Sequence of chain 2.A:
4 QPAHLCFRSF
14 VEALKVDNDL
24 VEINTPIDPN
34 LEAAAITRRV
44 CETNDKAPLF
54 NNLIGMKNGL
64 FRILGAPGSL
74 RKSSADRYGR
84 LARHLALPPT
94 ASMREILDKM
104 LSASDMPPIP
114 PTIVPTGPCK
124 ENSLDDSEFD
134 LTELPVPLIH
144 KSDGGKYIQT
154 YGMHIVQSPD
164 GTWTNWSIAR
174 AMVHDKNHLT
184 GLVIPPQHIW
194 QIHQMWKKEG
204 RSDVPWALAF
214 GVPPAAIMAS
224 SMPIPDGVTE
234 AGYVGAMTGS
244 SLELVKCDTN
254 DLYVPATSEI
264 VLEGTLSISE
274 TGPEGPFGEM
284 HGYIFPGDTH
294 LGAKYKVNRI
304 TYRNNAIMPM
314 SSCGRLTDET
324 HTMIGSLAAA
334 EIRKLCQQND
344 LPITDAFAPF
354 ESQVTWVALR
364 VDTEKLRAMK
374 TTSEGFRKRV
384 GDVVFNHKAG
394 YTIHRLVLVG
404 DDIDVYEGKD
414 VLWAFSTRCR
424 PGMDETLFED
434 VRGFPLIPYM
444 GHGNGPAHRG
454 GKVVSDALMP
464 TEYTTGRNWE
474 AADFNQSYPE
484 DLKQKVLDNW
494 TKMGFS

Binding-site contacts:
Ligand atom C10 contacts residue ARG86 of chain 2.A at 3.5 Å.
Ligand atom O8 contacts residue ALA6 of chain 2.A at 3.1 Å (h-bond).
Ligand atom C3 contacts residue ALA6 of chain 2.A at 3.6 Å (hydrophobic).
Ligand atom C4 contacts residue ALA6 of chain 2.A at 3.5 Å (hydrophobic).
Ligand atom C1 contacts residue ALA16 of chain 2.A at 3.9 Å (hydrophobic).
Ligand atom C2 contacts residue SER12 of chain 2.A at 4.5 Å.
Ligand atom C5 contacts residue ALA6 of chain 2.A at 4.3 Å (hydrophobic).
Ligand atom C9 contacts residue ASP20 of chain 2.A at 4.1 Å.
Ligand atom C1 contacts residue SER12 of chain 2.A at 4.3 Å.
Ligand atom C10 contacts residue ASP20 of chain 2.A at 3.3 Å.
Ligand atom C2 contacts residue ALA16 of chain 2.A at 3.8 Å (hydrophobic).
Ligand atom C7 contacts residue ALA16 of chain 2.A at 3.4 Å (hydrophobic).
Ligand atom C3 contacts residue ALA16 of chain 2.A at 4.4 Å (hydrophobic).
Ligand atom C5 contacts residue ARG86 of chain 2.A at 4.0 Å.
Ligand atom C4 contacts residue ALA16 of chain 2.A at 4.4 Å (hydrophobic).
Ligand atom O8 contacts residue PRO5 of chain 2.A at 3.9 Å.
Ligand atom C9 contacts residue ARG86 of chain 2.A at 3.3 Å.
Ligand atom C10 contacts residue ALA16 of chain 2.A at 3.7 Å (hydrophobic).
Ligand atom C10 contacts residue VAL19 of chain 2.A at 3.7 Å (hydrophobic).
Ligand atom C1 contacts residue VAL19 of chain 2.A at 4.1 Å (hydrophobic).
Ligand atom C6 contacts residue ARG86 of chain 2.A at 4.3 Å.
Ligand atom C5 contacts residue ALA16 of chain 2.A at 4.0 Å (hydrophobic).
Ligand atom C9 contacts residue ALA16 of chain 2.A at 3.8 Å (hydrophobic).
Ligand atom O1 contacts residue ALA16 of chain 2.A at 4.4 Å.
Ligand atom C1 contacts residue GLU15 of chain 2.A at 3.8 Å.
Ligand atom O1 contacts residue SER12 of chain 2.A at 4.1 Å.
Ligand atom C2 contacts residue ALA6 of chain 2.A at 4.3 Å (hydrophobic).
Ligand atom C6 contacts residue ALA16 of chain 2.A at 3.5 Å (hydrophobic).
Ligand atom O8 contacts residue GLN4 of chain 2.A at 4.2 Å.

A protein and the small-molecule ligand that binds it are described below.
Small molecule (SMILES): C=Cc1ccc(O)c(OC)c1